Binding-site contacts:
Ligand atom O6 contacts residue GLU1072 of chain 1.C at 2.6 Å (salt-bridge).
Ligand atom O7 contacts residue ALA706 of chain 1.C at 3.4 Å.
Ligand atom O3 contacts residue ALA706 of chain 1.C at 3.9 Å.
Ligand atom N2 contacts residue ASN1074 of chain 1.C at 3.0 Å (h-bond).
Ligand atom C5 contacts residue ASN1074 of chain 1.C at 3.7 Å.
Ligand atom C6 contacts residue GLU1072 of chain 1.C at 3.3 Å.
Ligand atom C3 contacts residue ASN1074 of chain 1.C at 3.8 Å.
Ligand atom O5 contacts residue ASN1074 of chain 1.C at 2.3 Å (h-bond).
Ligand atom C1 contacts residue ASN1074 of chain 1.C at 1.4 Å.
Ligand atom C4 contacts residue ASN1074 of chain 1.C at 4.2 Å.
Ligand atom C7 contacts residue ASN1074 of chain 1.C at 4.1 Å.
Ligand atom C2 contacts residue ASN1074 of chain 1.C at 2.5 Å.

Sequence of chain 1.C:
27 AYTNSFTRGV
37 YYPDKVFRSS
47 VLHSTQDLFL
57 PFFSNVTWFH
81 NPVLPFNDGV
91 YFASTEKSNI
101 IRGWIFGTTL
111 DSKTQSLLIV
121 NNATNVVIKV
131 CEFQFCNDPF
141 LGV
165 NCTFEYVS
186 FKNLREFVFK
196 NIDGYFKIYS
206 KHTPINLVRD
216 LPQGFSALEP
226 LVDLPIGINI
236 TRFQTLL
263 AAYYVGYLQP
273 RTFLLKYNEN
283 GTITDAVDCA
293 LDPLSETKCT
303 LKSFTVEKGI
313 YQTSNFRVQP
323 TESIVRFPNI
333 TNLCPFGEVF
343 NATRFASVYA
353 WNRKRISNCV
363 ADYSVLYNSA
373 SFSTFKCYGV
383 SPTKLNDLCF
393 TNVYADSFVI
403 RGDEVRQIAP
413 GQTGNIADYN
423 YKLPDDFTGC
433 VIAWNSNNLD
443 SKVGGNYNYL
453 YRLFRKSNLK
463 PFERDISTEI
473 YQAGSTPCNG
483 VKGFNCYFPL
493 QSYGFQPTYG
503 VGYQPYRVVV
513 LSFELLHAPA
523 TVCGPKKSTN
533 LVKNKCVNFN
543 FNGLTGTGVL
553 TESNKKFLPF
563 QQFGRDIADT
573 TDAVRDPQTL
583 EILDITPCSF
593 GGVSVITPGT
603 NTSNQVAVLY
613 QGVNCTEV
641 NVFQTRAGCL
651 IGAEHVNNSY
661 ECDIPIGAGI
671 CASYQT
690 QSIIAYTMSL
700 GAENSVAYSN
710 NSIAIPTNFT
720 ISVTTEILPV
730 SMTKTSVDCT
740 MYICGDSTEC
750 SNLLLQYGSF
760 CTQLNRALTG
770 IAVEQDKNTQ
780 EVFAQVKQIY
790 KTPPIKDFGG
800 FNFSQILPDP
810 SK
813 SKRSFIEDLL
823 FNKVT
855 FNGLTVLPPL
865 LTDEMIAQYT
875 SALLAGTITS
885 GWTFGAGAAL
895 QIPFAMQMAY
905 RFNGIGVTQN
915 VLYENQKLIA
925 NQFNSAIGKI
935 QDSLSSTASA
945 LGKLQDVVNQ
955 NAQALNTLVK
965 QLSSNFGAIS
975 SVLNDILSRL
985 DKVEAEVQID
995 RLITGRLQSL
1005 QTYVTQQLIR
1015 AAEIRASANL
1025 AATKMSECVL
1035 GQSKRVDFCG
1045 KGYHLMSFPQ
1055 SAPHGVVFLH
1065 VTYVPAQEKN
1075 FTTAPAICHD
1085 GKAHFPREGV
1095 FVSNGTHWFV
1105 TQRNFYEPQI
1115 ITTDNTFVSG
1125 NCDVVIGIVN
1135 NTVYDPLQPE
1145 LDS

This small molecule binds to this protein.
Small molecule (SMILES): CC(=O)N[C@@H]1[C@@H](O)[C@H](O)[C@@H](CO)O[C@H]1O